Binding-site contacts:
Ligand atom C3' contacts residue GLY664 of chain 2.A at 3.9 Å.
Ligand atom C4 contacts residue ASN273 of chain 2.A at 3.9 Å.
Ligand atom C11 contacts residue ASP272 of chain 2.A at 3.7 Å.
Ligand atom C3' contacts residue GLU661 of chain 2.A at 3.4 Å.
Ligand atom C6' contacts residue GLY124 of chain 2.A at 3.8 Å.
Ligand atom O3 contacts residue LEU125 of chain 2.A at 3.5 Å.
Ligand atom O4' contacts residue ASN473 of chain 2.A at 3.6 Å.
Ligand atom O6' contacts residue HIS366 of chain 2.A at 2.7 Å (h-bond).
Ligand atom O4' contacts residue GLY664 of chain 2.A at 2.9 Å (h-bond).
Ligand atom C16 contacts residue GLU77 of chain 2.A at 3.8 Å.
Ligand atom O6' contacts residue ASN473 of chain 2.A at 2.8 Å (h-bond).
Ligand atom O4' contacts residue SER663 of chain 2.A at 3.6 Å.
Ligand atom C15 contacts residue TYR269 of chain 2.A at 3.7 Å (hydrophobic).
Ligand atom N1 contacts residue HIS366 of chain 2.A at 2.9 Å (h-bond).
Ligand atom C12 contacts residue ASP272 of chain 2.A at 3.8 Å.
Ligand atom O2' contacts residue TYR562 of chain 2.A at 3.1 Å (h-bond).
Ligand atom C13 contacts residue ASN271 of chain 2.A at 3.8 Å.
Ligand atom C5 contacts residue LEU125 of chain 2.A at 3.7 Å (hydrophobic).
Ligand atom C7 contacts residue ASN273 of chain 2.A at 3.4 Å.
Ligand atom C8 contacts residue ASN273 of chain 2.A at 3.6 Å.
Ligand atom O3' contacts residue GLY664 of chain 2.A at 3.1 Å (h-bond).
Ligand atom C1' contacts residue HIS366 of chain 2.A at 3.7 Å.
Ligand atom O6' contacts residue VAL444 of chain 2.A at 3.8 Å.
Ligand atom C13 contacts residue PHE274 of chain 2.A at 3.9 Å (hydrophobic).
Ligand atom O3' contacts residue SER663 of chain 2.A at 3.0 Å (h-bond).
Ligand atom C4 contacts residue THR367 of chain 2.A at 3.6 Å.
Ligand atom C16 contacts residue ASP272 of chain 2.A at 3.8 Å.
Ligand atom C12 contacts residue ASN273 of chain 2.A at 3.6 Å.
Ligand atom C6' contacts residue ASN473 of chain 2.A at 3.4 Å.
Ligand atom O5' contacts residue HIS366 of chain 2.A at 3.6 Å.
Ligand atom O3' contacts residue GLU661 of chain 2.A at 2.8 Å (salt-bridge).
Ligand atom C12 contacts residue HIS330 of chain 2.A at 3.8 Å.
Ligand atom C4' contacts residue GLY664 of chain 2.A at 3.8 Å.
Ligand atom C14 contacts residue ARG281 of chain 2.A at 3.7 Å.
Ligand atom O3' contacts residue ALA662 of chain 2.A at 3.3 Å (h-bond).
Ligand atom O2' contacts residue GLU661 of chain 2.A at 3.2 Å (salt-bridge).
Ligand atom C6' contacts residue HIS366 of chain 2.A at 3.6 Å.
Ligand atom C2' contacts residue HIS366 of chain 2.A at 3.5 Å.
Ligand atom C8 contacts residue ALA372 of chain 2.A at 3.5 Å (hydrophobic).
Ligand atom C6 contacts residue ASN273 of chain 2.A at 3.7 Å.

This protein binds this small molecule.
Small molecule (SMILES): O=C(CCCc1ccc2c(c1)CCCC2)N[C@@H]1O[C@H](CO)[C@@H](O)[C@H](O)[C@H]1O

Sequence of chain 2.A:
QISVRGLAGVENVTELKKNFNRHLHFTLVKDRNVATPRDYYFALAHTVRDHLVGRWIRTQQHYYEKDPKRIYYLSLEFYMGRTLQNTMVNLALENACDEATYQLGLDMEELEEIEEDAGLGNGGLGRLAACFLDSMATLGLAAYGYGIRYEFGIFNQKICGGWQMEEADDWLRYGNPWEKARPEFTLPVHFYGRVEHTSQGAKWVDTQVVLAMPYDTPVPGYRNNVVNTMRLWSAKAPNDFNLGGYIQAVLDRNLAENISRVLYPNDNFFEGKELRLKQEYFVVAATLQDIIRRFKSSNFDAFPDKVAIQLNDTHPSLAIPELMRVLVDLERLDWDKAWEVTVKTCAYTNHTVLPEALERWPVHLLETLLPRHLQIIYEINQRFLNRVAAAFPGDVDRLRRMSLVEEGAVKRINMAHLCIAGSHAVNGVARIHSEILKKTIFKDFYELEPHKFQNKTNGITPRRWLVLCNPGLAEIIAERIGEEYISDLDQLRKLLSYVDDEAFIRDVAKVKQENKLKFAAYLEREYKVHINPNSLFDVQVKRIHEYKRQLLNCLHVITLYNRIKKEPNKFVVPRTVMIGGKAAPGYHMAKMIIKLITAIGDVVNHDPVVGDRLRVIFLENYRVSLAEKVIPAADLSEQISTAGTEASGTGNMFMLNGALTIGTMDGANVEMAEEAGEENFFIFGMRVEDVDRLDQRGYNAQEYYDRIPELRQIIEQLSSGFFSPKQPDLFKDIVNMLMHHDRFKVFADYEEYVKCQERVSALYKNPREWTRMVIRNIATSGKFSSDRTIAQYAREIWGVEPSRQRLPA